Binding-site contacts:
Ligand atom C14 contacts residue PHE207 of chain 1.E at 3.5 Å (hydrophobic).
Ligand atom C41 contacts residue LYS179 of chain 1.E at 3.6 Å.
Ligand atom C15 contacts residue THR275 of chain 1.E at 3.7 Å.
Ligand atom O05 contacts residue CYS203 of chain 1.E at 3.1 Å (h-bond).
Ligand atom C43 contacts residue VAL206 of chain 1.E at 3.6 Å (hydrophobic).
Ligand atom C42 contacts residue MET210 of chain 1.E at 3.7 Å (hydrophobic).
Ligand atom O04 contacts residue GLU115 of chain 1.E at 3.6 Å.
Ligand atom C48 contacts residue MET181 of chain 1.E at 3.6 Å (hydrophobic).
Ligand atom C37 contacts residue GLU115 of chain 1.E at 3.6 Å.
Ligand atom C48 contacts residue TYR197 of chain 1.E at 3.7 Å (hydrophobic).
Ligand atom C06 contacts residue PHE207 of chain 1.E at 3.5 Å (hydrophobic).
Ligand atom C46 contacts residue MET210 of chain 1.E at 3.6 Å (hydrophobic).
Ligand atom C27 contacts residue TYR125 of chain 1.E at 3.6 Å (hydrophobic).
Ligand atom C04 contacts residue LYS174 of chain 1.E at 3.7 Å.
Ligand atom C05 contacts residue LYS174 of chain 1.E at 3.4 Å.
Ligand atom C37 contacts residue TYR182 of chain 1.E at 3.6 Å (hydrophobic).
Ligand atom C32 contacts residue PRO114 of chain 1.E at 3.4 Å (hydrophobic).
Ligand atom F02 contacts residue TYR122 of chain 1.E at 3.3 Å.
Ligand atom C30 contacts residue LYS174 of chain 1.E at 3.4 Å.
Ligand atom C43 contacts residue CYS203 of chain 1.E at 3.3 Å (hydrophobic).
Ligand atom C05 contacts residue PHE207 of chain 1.E at 3.5 Å (hydrophobic).
Ligand atom F01 contacts residue TYR125 of chain 1.E at 3.1 Å.
Ligand atom C32 contacts residue GLU115 of chain 1.E at 3.7 Å.
Ligand atom F01 contacts residue LEU121 of chain 1.E at 3.3 Å.
Ligand atom O05 contacts residue TYR197 of chain 1.E at 3.2 Å (h-bond).
Ligand atom C21 contacts residue SER8 of chain 1.E at 3.2 Å.
Ligand atom C32 contacts residue TYR122 of chain 1.E at 3.7 Å (hydrophobic).
Ligand atom C33 contacts residue LEU121 of chain 1.E at 3.5 Å (hydrophobic).
Ligand atom N10 contacts residue LYS179 of chain 1.E at 3.6 Å.
Ligand atom F01 contacts residue TYR122 of chain 1.E at 3.6 Å.
Ligand atom C32 contacts residue LEU118 of chain 1.E at 3.4 Å (hydrophobic).
Ligand atom C40 contacts residue TYR122 of chain 1.E at 3.2 Å (hydrophobic).
Ligand atom C06 contacts residue LYS174 of chain 1.E at 3.5 Å.
Ligand atom C31 contacts residue LYS174 of chain 1.E at 3.0 Å.
Ligand atom F02 contacts residue ASP175 of chain 1.E at 2.7 Å.
Ligand atom C33 contacts residue LEU365 of chain 1.E at 3.7 Å (hydrophobic).
Ligand atom C16 contacts residue GLU11 of chain 1.E at 3.4 Å.
Ligand atom C36 contacts residue GLU115 of chain 1.E at 3.5 Å.
Ligand atom O03 contacts residue THR275 of chain 1.E at 3.2 Å.
Ligand atom C08 contacts residue THR275 of chain 1.E at 3.4 Å.

A small-molecule ligand and the protein it binds are described below.
Small molecule (SMILES): Cc1cc(-n2nc3c(c2-n2ccn(-c4ccc5c(cnn5C)c4F)c2=O)[C@H](C)N(C(=O)c2cc4cc([C@H]5CCOC(C)(C)C5)ccc4n2[C@@]2(c4noc(=O)[nH]4)C[C@@H]2C)CC3)cc(C)c1F

Sequence of chain 1.E:
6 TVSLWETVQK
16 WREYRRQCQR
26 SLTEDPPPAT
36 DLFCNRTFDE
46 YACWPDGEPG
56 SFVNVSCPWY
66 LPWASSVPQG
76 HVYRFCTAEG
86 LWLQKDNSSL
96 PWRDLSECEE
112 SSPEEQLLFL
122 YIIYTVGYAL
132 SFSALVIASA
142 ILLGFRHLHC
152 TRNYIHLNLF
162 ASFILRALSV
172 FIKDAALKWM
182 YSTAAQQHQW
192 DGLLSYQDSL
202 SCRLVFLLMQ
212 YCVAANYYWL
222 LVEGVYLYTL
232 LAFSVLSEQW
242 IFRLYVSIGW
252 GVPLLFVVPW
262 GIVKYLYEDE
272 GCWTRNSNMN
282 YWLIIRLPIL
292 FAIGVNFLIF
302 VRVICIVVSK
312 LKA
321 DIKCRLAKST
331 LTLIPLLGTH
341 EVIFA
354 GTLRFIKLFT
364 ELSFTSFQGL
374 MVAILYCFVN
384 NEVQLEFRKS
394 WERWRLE